Binding-site contacts:
Ligand atom C7 contacts residue SER149 of chain 11.D at 4.4 Å.
Ligand atom C7 contacts residue ASN154 of chain 11.D at 3.2 Å.
Ligand atom O7 contacts residue SER149 of chain 11.D at 3.4 Å (h-bond).
Ligand atom O5 contacts residue ASN154 of chain 11.D at 2.4 Å (h-bond).
Ligand atom C2 contacts residue ASN154 of chain 11.D at 2.5 Å.
Ligand atom C3 contacts residue HIS158 of chain 11.D at 4.4 Å.
Ligand atom O6 contacts residue ASN154 of chain 11.D at 4.2 Å.
Ligand atom C3 contacts residue ASN154 of chain 11.D at 3.8 Å.
Ligand atom C2 contacts residue HIS158 of chain 11.D at 3.7 Å.
Ligand atom O7 contacts residue VAL153 of chain 11.D at 3.3 Å.
Ligand atom C1 contacts residue HIS158 of chain 11.D at 3.9 Å.
Ligand atom C6 contacts residue GLY157 of chain 11.D at 3.9 Å.
Ligand atom C5 contacts residue HIS158 of chain 11.D at 4.2 Å.
Ligand atom C1 contacts residue ASN154 of chain 11.D at 1.4 Å.
Ligand atom C7 contacts residue VAL153 of chain 11.D at 3.6 Å (hydrophobic).
Ligand atom C4 contacts residue ASN154 of chain 11.D at 4.3 Å.
Ligand atom C8 contacts residue ASN154 of chain 11.D at 3.1 Å.
Ligand atom N2 contacts residue ASN154 of chain 11.D at 2.8 Å (h-bond).
Ligand atom O6 contacts residue HIS158 of chain 11.D at 4.2 Å.
Ligand atom C4 contacts residue HIS158 of chain 11.D at 4.1 Å.
Ligand atom O5 contacts residue HIS158 of chain 11.D at 3.5 Å.
Ligand atom C5 contacts residue ASN154 of chain 11.D at 3.7 Å.
Ligand atom O7 contacts residue GLY150 of chain 11.D at 3.4 Å.
Ligand atom O6 contacts residue GLY157 of chain 11.D at 3.1 Å.
Ligand atom C8 contacts residue VAL153 of chain 11.D at 3.2 Å (hydrophobic).
Ligand atom C6 contacts residue HIS158 of chain 11.D at 4.3 Å.
Ligand atom O3 contacts residue HIS148 of chain 11.D at 3.7 Å.
Ligand atom O7 contacts residue ASN154 of chain 11.D at 4.2 Å.

Sequence of chain 11.D:
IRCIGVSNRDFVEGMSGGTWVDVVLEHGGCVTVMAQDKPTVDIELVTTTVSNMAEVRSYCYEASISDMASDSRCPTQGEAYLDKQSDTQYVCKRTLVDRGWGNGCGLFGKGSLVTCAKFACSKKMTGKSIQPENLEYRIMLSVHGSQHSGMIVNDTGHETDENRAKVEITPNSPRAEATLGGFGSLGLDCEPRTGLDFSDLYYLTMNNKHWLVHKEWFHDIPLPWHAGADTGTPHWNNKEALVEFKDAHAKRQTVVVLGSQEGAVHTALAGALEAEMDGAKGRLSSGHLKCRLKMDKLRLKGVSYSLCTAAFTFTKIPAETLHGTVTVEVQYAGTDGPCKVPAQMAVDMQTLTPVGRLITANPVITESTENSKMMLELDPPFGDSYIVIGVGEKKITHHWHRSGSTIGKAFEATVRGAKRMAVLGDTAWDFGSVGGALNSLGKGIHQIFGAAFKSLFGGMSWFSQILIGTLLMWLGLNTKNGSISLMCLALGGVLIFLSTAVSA

This small molecule binds to this protein.
Small molecule (SMILES): CC(=O)N[C@@H]1[C@@H](O)[C@H](O)[C@@H](CO)O[C@H]1O